Sequence of chain 1.A:
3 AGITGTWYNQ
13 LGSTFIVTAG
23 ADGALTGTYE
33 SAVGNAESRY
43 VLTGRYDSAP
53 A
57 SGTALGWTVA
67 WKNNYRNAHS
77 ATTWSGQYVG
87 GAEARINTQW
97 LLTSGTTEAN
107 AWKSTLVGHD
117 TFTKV

This small molecule binds to this protein.
Small molecule (SMILES): O=C(O)c1ccccc1/N=N/c1ccc(O)cc1

Binding-site contacts:
Ligand atom C contacts residue SER15 of chain 1.A at 3.4 Å.
Ligand atom OXT contacts residue SER33 of chain 1.A at 2.3 Å (h-bond).
Ligand atom C5' contacts residue ASN37 of chain 1.A at 3.7 Å.
Ligand atom O contacts residue ASN11 of chain 1.A at 3.1 Å (h-bond).
Ligand atom N1' contacts residue VAL35 of chain 1.A at 3.8 Å.
Ligand atom N1 contacts residue VAL35 of chain 1.A at 3.3 Å.
Ligand atom C3' contacts residue VAL35 of chain 1.A at 3.1 Å (hydrophobic).
Ligand atom OXT contacts residue VAL35 of chain 1.A at 3.3 Å.
Ligand atom N1' contacts residue TRP67 of chain 1.A at 3.5 Å.
Ligand atom C contacts residue TYR31 of chain 1.A at 3.6 Å (hydrophobic).
Ligand atom O4' contacts residue ALA74 of chain 1.A at 3.5 Å.
Ligand atom C4' contacts residue ASN37 of chain 1.A at 3.0 Å.
Ligand atom O4' contacts residue ASN37 of chain 1.A at 1.7 Å (h-bond).
Ligand atom O contacts residue SER15 of chain 1.A at 3.0 Å (h-bond).
Ligand atom O4' contacts residue ALA38 of chain 1.A at 2.9 Å (h-bond).
Ligand atom C5 contacts residue THR78 of chain 1.A at 3.7 Å.
Ligand atom N1 contacts residue TRP67 of chain 1.A at 3.4 Å.
Ligand atom C3' contacts residue ASN37 of chain 1.A at 3.7 Å.
Ligand atom C3 contacts residue ASP116 of chain 1.A at 3.3 Å.
Ligand atom C4' contacts residue ALA38 of chain 1.A at 3.5 Å (hydrophobic).
Ligand atom C4 contacts residue ASP116 of chain 1.A at 3.8 Å.
Ligand atom O contacts residue TYR31 of chain 1.A at 2.7 Å (h-bond).
Ligand atom C2' contacts residue SER33 of chain 1.A at 3.1 Å.
Ligand atom C contacts residue SER33 of chain 1.A at 3.7 Å.
Ligand atom C3' contacts residue TRP67 of chain 1.A at 3.8 Å (hydrophobic).
Ligand atom N1 contacts residue SER33 of chain 1.A at 3.2 Å (h-bond).
Ligand atom C5 contacts residue TRP96 of chain 1.A at 3.6 Å (hydrophobic).
Ligand atom C4 contacts residue TRP96 of chain 1.A at 3.1 Å (hydrophobic).
Ligand atom C3' contacts residue ALA38 of chain 1.A at 2.7 Å (hydrophobic).
Ligand atom C6 contacts residue THR78 of chain 1.A at 3.5 Å.
Ligand atom C6' contacts residue TRP67 of chain 1.A at 3.8 Å (hydrophobic).
Ligand atom C3 contacts residue TRP80 of chain 1.A at 3.9 Å (hydrophobic).
Ligand atom C2' contacts residue VAL35 of chain 1.A at 3.0 Å (hydrophobic).
Ligand atom C1 contacts residue VAL35 of chain 1.A at 3.8 Å (hydrophobic).
Ligand atom C2' contacts residue TRP67 of chain 1.A at 3.8 Å (hydrophobic).
Ligand atom C1' contacts residue VAL35 of chain 1.A at 3.8 Å (hydrophobic).
Ligand atom C4' contacts residue GLY36 of chain 1.A at 3.9 Å.
Ligand atom C1' contacts residue TRP67 of chain 1.A at 3.5 Å (hydrophobic).
Ligand atom OXT contacts residue SER15 of chain 1.A at 2.9 Å (h-bond).
Ligand atom C2' contacts residue ALA38 of chain 1.A at 3.7 Å (hydrophobic).

Sequence of chain 2.B:
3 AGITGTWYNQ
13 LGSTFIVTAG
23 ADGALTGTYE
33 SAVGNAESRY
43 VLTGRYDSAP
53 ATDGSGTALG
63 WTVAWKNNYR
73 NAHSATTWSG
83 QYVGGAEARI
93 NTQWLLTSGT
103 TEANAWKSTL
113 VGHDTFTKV